Binding-site contacts:
Ligand atom C6 contacts residue LYS115 of chain 1.A at 4.4 Å.
Ligand atom O7 contacts residue ARG111 of chain 1.A at 4.3 Å.
Ligand atom C7 contacts residue ASN101 of chain 1.A at 3.2 Å.
Ligand atom N2 contacts residue ASN101 of chain 1.A at 2.9 Å (h-bond).
Ligand atom C1 contacts residue ASN101 of chain 1.A at 1.5 Å.
Ligand atom C2 contacts residue ASN101 of chain 1.A at 2.5 Å.
Ligand atom C1 contacts residue LYS115 of chain 1.A at 4.4 Å.
Ligand atom O7 contacts residue THR103 of chain 1.A at 4.3 Å.
Ligand atom O6 contacts residue LYS115 of chain 1.A at 3.3 Å (salt-bridge).
Ligand atom C4 contacts residue ASN101 of chain 1.A at 4.3 Å.
Ligand atom O7 contacts residue ASN101 of chain 1.A at 3.2 Å (h-bond).
Ligand atom O6 contacts residue TYR159 of chain 1.A at 4.1 Å.
Ligand atom C5 contacts residue ASN101 of chain 1.A at 3.8 Å.
Ligand atom O5 contacts residue ASN101 of chain 1.A at 2.5 Å (h-bond).
Ligand atom C8 contacts residue THR103 of chain 1.A at 4.1 Å.
Ligand atom C5 contacts residue LYS115 of chain 1.A at 4.5 Å.
Ligand atom C8 contacts residue ASN101 of chain 1.A at 4.2 Å.
Ligand atom C3 contacts residue ASN101 of chain 1.A at 3.9 Å.
Ligand atom O5 contacts residue LYS115 of chain 1.A at 3.7 Å.

This small molecule binds to this protein.
Small molecule (SMILES): CC(=O)N[C@@H]1[C@@H](O)[C@H](O)[C@@H](CO)O[C@H]1O

Sequence of chain 1.A:
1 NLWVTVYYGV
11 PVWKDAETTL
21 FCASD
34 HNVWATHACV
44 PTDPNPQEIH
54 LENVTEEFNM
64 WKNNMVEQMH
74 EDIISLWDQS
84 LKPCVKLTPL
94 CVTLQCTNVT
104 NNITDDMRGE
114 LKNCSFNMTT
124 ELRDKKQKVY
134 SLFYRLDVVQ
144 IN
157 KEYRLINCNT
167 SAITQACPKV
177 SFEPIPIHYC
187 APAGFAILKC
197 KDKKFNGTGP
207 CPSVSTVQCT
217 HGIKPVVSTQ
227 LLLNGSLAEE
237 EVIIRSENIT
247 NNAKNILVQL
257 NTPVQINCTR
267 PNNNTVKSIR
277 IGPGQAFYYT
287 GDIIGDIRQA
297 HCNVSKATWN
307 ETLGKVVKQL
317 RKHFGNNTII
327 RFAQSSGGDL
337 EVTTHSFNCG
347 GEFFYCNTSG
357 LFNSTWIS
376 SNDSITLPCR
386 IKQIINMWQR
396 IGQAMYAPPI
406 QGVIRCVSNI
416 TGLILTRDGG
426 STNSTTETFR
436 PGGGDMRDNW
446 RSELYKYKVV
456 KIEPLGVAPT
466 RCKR